Sequence of chain 1.C:
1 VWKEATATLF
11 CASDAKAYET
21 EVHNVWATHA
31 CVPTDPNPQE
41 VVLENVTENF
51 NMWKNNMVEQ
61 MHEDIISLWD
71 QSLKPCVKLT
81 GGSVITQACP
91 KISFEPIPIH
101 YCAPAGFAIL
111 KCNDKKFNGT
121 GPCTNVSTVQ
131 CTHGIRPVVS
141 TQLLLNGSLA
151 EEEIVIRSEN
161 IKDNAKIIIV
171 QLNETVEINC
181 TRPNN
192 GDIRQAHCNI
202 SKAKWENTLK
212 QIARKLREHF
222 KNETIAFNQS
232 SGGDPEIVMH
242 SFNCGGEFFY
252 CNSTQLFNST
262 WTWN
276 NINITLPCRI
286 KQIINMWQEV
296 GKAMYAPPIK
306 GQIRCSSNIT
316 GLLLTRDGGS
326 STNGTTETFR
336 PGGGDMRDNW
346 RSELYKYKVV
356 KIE

Binding-site contacts:
Ligand atom O6 contacts residue GLU174 of chain 1.C at 4.1 Å.
Ligand atom N2 contacts residue GLU153 of chain 1.C at 3.5 Å.
Ligand atom O7 contacts residue GLN212 of chain 1.C at 3.2 Å.
Ligand atom C7 contacts residue GLU153 of chain 1.C at 4.0 Å.
Ligand atom C5 contacts residue ASN173 of chain 1.C at 3.6 Å.
Ligand atom C7 contacts residue ASN173 of chain 1.C at 3.9 Å.
Ligand atom O7 contacts residue ASN173 of chain 1.C at 3.7 Å.
Ligand atom C7 contacts residue GLN212 of chain 1.C at 3.9 Å.
Ligand atom C8 contacts residue LYS216 of chain 1.C at 3.7 Å.
Ligand atom C1 contacts residue GLU153 of chain 1.C at 4.1 Å.
Ligand atom N2 contacts residue ILE154 of chain 1.C at 3.7 Å.
Ligand atom C2 contacts residue GLU153 of chain 1.C at 4.3 Å.
Ligand atom C2 contacts residue ASN173 of chain 1.C at 2.5 Å.
Ligand atom C8 contacts residue GLU153 of chain 1.C at 3.6 Å.
Ligand atom C4 contacts residue ASN173 of chain 1.C at 4.2 Å.
Ligand atom O5 contacts residue GLU152 of chain 1.C at 4.3 Å.
Ligand atom C8 contacts residue GLN212 of chain 1.C at 3.7 Å.
Ligand atom N2 contacts residue ASN173 of chain 1.C at 3.0 Å (h-bond).
Ligand atom O3 contacts residue GLN212 of chain 1.C at 3.7 Å.
Ligand atom O7 contacts residue ILE154 of chain 1.C at 3.4 Å.
Ligand atom O5 contacts residue GLU174 of chain 1.C at 3.7 Å.
Ligand atom C7 contacts residue ILE154 of chain 1.C at 3.6 Å (hydrophobic).
Ligand atom C1 contacts residue GLU152 of chain 1.C at 3.4 Å.
Ligand atom C4 contacts residue GLU174 of chain 1.C at 4.0 Å.
Ligand atom C3 contacts residue ASN173 of chain 1.C at 3.8 Å.
Ligand atom O5 contacts residue ASN173 of chain 1.C at 2.3 Å (h-bond).
Ligand atom C8 contacts residue ILE154 of chain 1.C at 3.4 Å (hydrophobic).
Ligand atom C5 contacts residue GLU174 of chain 1.C at 3.9 Å.
Ligand atom C6 contacts residue GLU174 of chain 1.C at 3.4 Å.
Ligand atom C1 contacts residue ASN173 of chain 1.C at 1.4 Å.

A small-molecule ligand and the protein it binds are described below.
Small molecule (SMILES): CC(=O)N[C@@H]1[C@@H](O)[C@H](O)[C@@H](CO)O[C@H]1O